A protein and the small-molecule ligand that binds it are described below.
Small molecule (SMILES): N[C@@H](Cc1c[nH]c2ccccc12)C(=O)O

Binding-site contacts:
Ligand atom CB contacts residue GLY80 of chain 1.A at 3.7 Å.
Ligand atom NE1 contacts residue GLY80 of chain 1.A at 3.7 Å.
Ligand atom CZ2 contacts residue THR79 of chain 1.A at 3.7 Å.
Ligand atom N contacts residue GLN201 of chain 1.A at 3.0 Å (h-bond).
Ligand atom OXT contacts residue GLN230 of chain 1.A at 3.5 Å (h-bond).
Ligand atom CD1 contacts residue THR115 of chain 1.A at 3.6 Å.
Ligand atom CA contacts residue GLN230 of chain 1.A at 3.3 Å.
Ligand atom CH2 contacts residue GLY80 of chain 1.A at 3.6 Å.
Ligand atom CH2 contacts residue HIS226 of chain 1.A at 3.6 Å.
Ligand atom C contacts residue GLY82 of chain 1.A at 3.8 Å.
Ligand atom CZ3 contacts residue GLY80 of chain 1.A at 3.7 Å.
Ligand atom CZ3 contacts residue PRO225 of chain 1.A at 3.8 Å (hydrophobic).
Ligand atom CA contacts residue GLU118 of chain 1.A at 3.7 Å.
Ligand atom N contacts residue GLN230 of chain 1.A at 3.5 Å (h-bond).
Ligand atom NE1 contacts residue GLN201 of chain 1.A at 3.4 Å.
Ligand atom CH2 contacts residue PRO225 of chain 1.A at 3.6 Å (hydrophobic).
Ligand atom CG contacts residue ARG81 of chain 1.A at 3.6 Å.
Ligand atom CD2 contacts residue GLY80 of chain 1.A at 3.4 Å.
Ligand atom CZ3 contacts residue HIS226 of chain 1.A at 3.4 Å.
Ligand atom CZ2 contacts residue GLY80 of chain 1.A at 3.5 Å.
Ligand atom N contacts residue GLU118 of chain 1.A at 2.5 Å (salt-bridge).
Ligand atom CG contacts residue GLN201 of chain 1.A at 3.6 Å.
Ligand atom NE1 contacts residue GLN113 of chain 1.A at 3.4 Å (h-bond).
Ligand atom O contacts residue GLY82 of chain 1.A at 3.7 Å.
Ligand atom O contacts residue LYS119 of chain 1.A at 3.3 Å.
Ligand atom CZ2 contacts residue PHE234 of chain 1.A at 3.6 Å (hydrophobic).
Ligand atom CE2 contacts residue GLY80 of chain 1.A at 3.4 Å.
Ligand atom CD1 contacts residue GLN201 of chain 1.A at 3.3 Å.
Ligand atom CE2 contacts residue GLN201 of chain 1.A at 3.5 Å.
Ligand atom CD1 contacts residue GLY80 of chain 1.A at 3.7 Å.
Ligand atom CB contacts residue ARG81 of chain 1.A at 3.4 Å.
Ligand atom CB contacts residue GLY82 of chain 1.A at 3.7 Å.
Ligand atom CD1 contacts residue GLN113 of chain 1.A at 3.4 Å.
Ligand atom CE3 contacts residue GLY80 of chain 1.A at 3.5 Å.
Ligand atom CD2 contacts residue GLN201 of chain 1.A at 3.6 Å.
Ligand atom CH2 contacts residue THR79 of chain 1.A at 3.9 Å.
Ligand atom C contacts residue GLN230 of chain 1.A at 3.7 Å.
Ligand atom NE1 contacts residue TYR78 of chain 1.A at 3.1 Å (h-bond).
Ligand atom CG contacts residue GLY80 of chain 1.A at 3.5 Å.
Ligand atom O contacts residue GLU118 of chain 1.A at 3.6 Å.

Sequence of chain 1.A:
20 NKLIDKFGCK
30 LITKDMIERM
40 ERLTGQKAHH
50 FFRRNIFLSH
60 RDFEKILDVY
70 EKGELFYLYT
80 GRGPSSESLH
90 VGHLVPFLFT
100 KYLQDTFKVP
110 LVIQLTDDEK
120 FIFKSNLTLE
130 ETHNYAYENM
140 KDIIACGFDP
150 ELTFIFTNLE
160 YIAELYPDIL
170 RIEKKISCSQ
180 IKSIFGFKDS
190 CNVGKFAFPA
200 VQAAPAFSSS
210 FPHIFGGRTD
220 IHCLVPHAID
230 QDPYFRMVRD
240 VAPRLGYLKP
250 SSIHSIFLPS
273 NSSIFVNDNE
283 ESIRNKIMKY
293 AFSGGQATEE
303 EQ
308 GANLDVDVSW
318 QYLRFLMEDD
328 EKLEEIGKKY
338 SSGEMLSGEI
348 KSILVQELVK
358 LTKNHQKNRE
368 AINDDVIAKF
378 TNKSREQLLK